A small-molecule ligand and the protein it binds are described below.
Small molecule (SMILES): Nc1ncnc2c1ncn2[C@@H]1O[C@H](CO[P](=O)(O)O[P](=O)(O)CP(=O)(O)O)[C@@H](O)[C@H]1O

Sequence of chain 1.B:
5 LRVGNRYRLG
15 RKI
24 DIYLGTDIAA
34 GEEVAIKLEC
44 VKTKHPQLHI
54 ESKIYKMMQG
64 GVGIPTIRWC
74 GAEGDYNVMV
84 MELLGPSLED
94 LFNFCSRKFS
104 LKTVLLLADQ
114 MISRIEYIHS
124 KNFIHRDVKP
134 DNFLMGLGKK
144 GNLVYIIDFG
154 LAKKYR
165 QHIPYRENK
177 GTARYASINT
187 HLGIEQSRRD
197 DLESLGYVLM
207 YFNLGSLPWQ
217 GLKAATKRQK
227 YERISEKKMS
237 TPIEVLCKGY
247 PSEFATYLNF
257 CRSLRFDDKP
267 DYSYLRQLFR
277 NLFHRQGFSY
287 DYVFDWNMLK

Binding-site contacts:
Ligand atom O1A contacts residue ILE25 of chain 1.B at 4.1 Å.
Ligand atom C2 contacts residue LEU87 of chain 1.B at 3.2 Å (hydrophobic).
Ligand atom C4 contacts residue ILE25 of chain 1.B at 4.1 Å (hydrophobic).
Ligand atom N7 contacts residue ILE150 of chain 1.B at 3.9 Å.
Ligand atom C2 contacts residue ILE17 of chain 1.B at 4.0 Å (hydrophobic).
Ligand atom O3G contacts residue LYS132 of chain 1.B at 3.8 Å.
Ligand atom N3 contacts residue LEU137 of chain 1.B at 3.7 Å.
Ligand atom O2G contacts residue LYS132 of chain 1.B at 3.4 Å.
Ligand atom O2G contacts residue ASP151 of chain 1.B at 3.8 Å.
Ligand atom N1 contacts residue ALA38 of chain 1.B at 3.7 Å.
Ligand atom N3 contacts residue ILE17 of chain 1.B at 3.8 Å.
Ligand atom N6 contacts residue MET84 of chain 1.B at 3.3 Å (h-bond).
Ligand atom O5' contacts residue ILE25 of chain 1.B at 3.6 Å.
Ligand atom O2' contacts residue LEU137 of chain 1.B at 4.0 Å.
Ligand atom O2G contacts residue ASN135 of chain 1.B at 3.1 Å (h-bond).
Ligand atom C2 contacts residue LEU137 of chain 1.B at 4.1 Å (hydrophobic).
Ligand atom N1 contacts residue LEU86 of chain 1.B at 3.8 Å.
Ligand atom C4' contacts residue ILE17 of chain 1.B at 3.8 Å (hydrophobic).
Ligand atom C2 contacts residue LEU86 of chain 1.B at 3.8 Å (hydrophobic).
Ligand atom C5 contacts residue LEU137 of chain 1.B at 3.9 Å (hydrophobic).
Ligand atom N1 contacts residue GLU85 of chain 1.B at 4.0 Å.
Ligand atom C6 contacts residue LEU87 of chain 1.B at 3.9 Å (hydrophobic).
Ligand atom C8 contacts residue ILE150 of chain 1.B at 3.7 Å (hydrophobic).
Ligand atom N9 contacts residue ILE25 of chain 1.B at 4.0 Å.
Ligand atom O2G contacts residue ASP134 of chain 1.B at 4.1 Å.
Ligand atom N9 contacts residue LEU137 of chain 1.B at 4.0 Å.
Ligand atom N7 contacts residue ILE25 of chain 1.B at 3.8 Å.
Ligand atom O1B contacts residue ASP151 of chain 1.B at 3.4 Å (salt-bridge).
Ligand atom O1A contacts residue LYS40 of chain 1.B at 3.9 Å.
Ligand atom C6 contacts residue GLU85 of chain 1.B at 4.0 Å.
Ligand atom O4' contacts residue ILE17 of chain 1.B at 3.8 Å.
Ligand atom O4' contacts residue ILE25 of chain 1.B at 3.7 Å.
Ligand atom N6 contacts residue LEU87 of chain 1.B at 4.0 Å.
Ligand atom C8 contacts residue ILE25 of chain 1.B at 3.6 Å (hydrophobic).
Ligand atom N1 contacts residue LEU87 of chain 1.B at 2.9 Å (h-bond).
Ligand atom C4 contacts residue LEU137 of chain 1.B at 3.6 Å (hydrophobic).
Ligand atom N6 contacts residue GLU85 of chain 1.B at 3.1 Å (salt-bridge).
Ligand atom C6 contacts residue ALA38 of chain 1.B at 3.6 Å (hydrophobic).
Ligand atom O2A contacts residue ASP24 of chain 1.B at 3.3 Å (salt-bridge).
Ligand atom N6 contacts residue ALA38 of chain 1.B at 3.6 Å.